Binding-site contacts:
Ligand atom O3 contacts residue GLY154 of chain 8.A at 4.4 Å.
Ligand atom O4 contacts residue ASN143 of chain 8.A at 4.2 Å.
Ligand atom O3 contacts residue ASN153 of chain 8.A at 2.1 Å (h-bond).
Ligand atom C4 contacts residue ARG142 of chain 8.A at 3.9 Å.
Ligand atom O6 contacts residue ARG142 of chain 8.A at 3.8 Å.
Ligand atom C7 contacts residue ASN153 of chain 8.A at 4.3 Å.
Ligand atom C2 contacts residue ASN153 of chain 8.A at 3.8 Å.
Ligand atom C5 contacts residue ARG142 of chain 8.A at 4.2 Å.
Ligand atom C4 contacts residue ASN153 of chain 8.A at 3.8 Å.
Ligand atom O4 contacts residue ARG142 of chain 8.A at 3.1 Å.
Ligand atom O7 contacts residue ASN143 of chain 8.A at 3.5 Å (h-bond).
Ligand atom C5 contacts residue ASN143 of chain 8.A at 3.1 Å.
Ligand atom C1 contacts residue ASN143 of chain 8.A at 1.4 Å.
Ligand atom N2 contacts residue ASN153 of chain 8.A at 4.3 Å.
Ligand atom O6 contacts residue ASN143 of chain 8.A at 2.7 Å (h-bond).
Ligand atom O4 contacts residue ASN153 of chain 8.A at 3.9 Å.
Ligand atom N2 contacts residue ASN143 of chain 8.A at 3.5 Å (h-bond).
Ligand atom C3 contacts residue ASN143 of chain 8.A at 3.3 Å.
Ligand atom O5 contacts residue ASN143 of chain 8.A at 2.4 Å (h-bond).
Ligand atom C7 contacts residue ASN143 of chain 8.A at 3.9 Å.
Ligand atom O7 contacts residue ASN153 of chain 8.A at 3.8 Å.
Ligand atom C3 contacts residue ASN153 of chain 8.A at 3.4 Å.
Ligand atom O3 contacts residue ASN143 of chain 8.A at 3.8 Å.
Ligand atom C2 contacts residue ASN143 of chain 8.A at 2.5 Å.
Ligand atom C4 contacts residue ASN143 of chain 8.A at 3.0 Å.
Ligand atom C6 contacts residue ASN143 of chain 8.A at 3.0 Å.
Ligand atom C6 contacts residue ARG142 of chain 8.A at 3.4 Å.

Sequence of chain 8.A:
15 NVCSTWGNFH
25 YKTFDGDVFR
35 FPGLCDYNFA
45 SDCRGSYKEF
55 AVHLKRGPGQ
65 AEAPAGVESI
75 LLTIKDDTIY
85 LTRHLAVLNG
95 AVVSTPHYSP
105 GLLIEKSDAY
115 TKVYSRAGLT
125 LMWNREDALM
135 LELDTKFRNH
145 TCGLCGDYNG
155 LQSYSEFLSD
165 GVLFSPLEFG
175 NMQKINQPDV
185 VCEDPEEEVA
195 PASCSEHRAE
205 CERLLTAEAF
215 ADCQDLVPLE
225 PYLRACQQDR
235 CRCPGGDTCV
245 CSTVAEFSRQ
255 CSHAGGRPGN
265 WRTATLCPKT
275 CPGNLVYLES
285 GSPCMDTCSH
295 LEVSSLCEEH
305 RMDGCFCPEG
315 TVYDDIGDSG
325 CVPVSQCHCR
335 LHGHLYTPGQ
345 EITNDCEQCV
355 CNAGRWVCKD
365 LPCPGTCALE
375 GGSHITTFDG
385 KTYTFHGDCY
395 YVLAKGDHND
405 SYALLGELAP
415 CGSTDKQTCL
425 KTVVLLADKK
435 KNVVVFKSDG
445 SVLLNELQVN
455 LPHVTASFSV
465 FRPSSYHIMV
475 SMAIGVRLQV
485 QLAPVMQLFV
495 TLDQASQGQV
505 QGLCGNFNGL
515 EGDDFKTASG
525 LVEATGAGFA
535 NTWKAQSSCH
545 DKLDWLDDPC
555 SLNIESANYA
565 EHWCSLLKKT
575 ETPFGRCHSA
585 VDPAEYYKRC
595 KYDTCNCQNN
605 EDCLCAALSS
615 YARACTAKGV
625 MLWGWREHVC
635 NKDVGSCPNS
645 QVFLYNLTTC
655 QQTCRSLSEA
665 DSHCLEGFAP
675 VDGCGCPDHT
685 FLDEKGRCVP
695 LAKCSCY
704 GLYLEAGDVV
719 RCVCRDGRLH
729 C

A small-molecule ligand and the protein it binds are described below.
Small molecule (SMILES): CC(=O)N[C@@H]1[C@@H](O)[C@H](O)[C@@H](CO)O[C@H]1O